Sequence of chain 1.A:
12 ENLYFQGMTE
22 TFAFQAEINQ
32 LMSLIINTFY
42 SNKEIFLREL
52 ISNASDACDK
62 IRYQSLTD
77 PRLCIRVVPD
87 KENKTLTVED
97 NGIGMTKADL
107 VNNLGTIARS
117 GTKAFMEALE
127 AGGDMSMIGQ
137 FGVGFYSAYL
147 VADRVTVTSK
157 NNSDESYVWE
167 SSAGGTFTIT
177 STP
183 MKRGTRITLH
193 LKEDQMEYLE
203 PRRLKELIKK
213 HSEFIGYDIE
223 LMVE

A small-molecule ligand and the protein it binds are described below.
Small molecule (SMILES): CO[C@H]1/C=C\C=C(/C)C(=O)NC2=CC(=O)C(NCCCN(C)C)=C(C[C@@H](C)C[C@H](OC)[C@H](O)[C@@H](C)/C=C(\C)[C@@H]1OC(N)=O)C2=O

Binding-site contacts:
Ligand atom CAF contacts residue ILE99 of chain 1.A at 3.5 Å (hydrophobic).
Ligand atom CBE contacts residue GLY138 of chain 1.A at 3.8 Å.
Ligand atom CBR contacts residue MET101 of chain 1.A at 3.8 Å (hydrophobic).
Ligand atom OBC contacts residue ASN54 of chain 1.A at 3.6 Å.
Ligand atom CAA contacts residue PHE141 of chain 1.A at 3.8 Å (hydrophobic).
Ligand atom CAD contacts residue ASN54 of chain 1.A at 3.5 Å.
Ligand atom NAZ contacts residue GLY138 of chain 1.A at 3.2 Å (h-bond).
Ligand atom OAK contacts residue PHE141 of chain 1.A at 2.8 Å (h-bond).
Ligand atom CBD contacts residue ASP96 of chain 1.A at 3.8 Å.
Ligand atom OAL contacts residue ASP57 of chain 1.A at 3.3 Å.
Ligand atom OAK contacts residue GLY140 of chain 1.A at 3.0 Å (h-bond).
Ligand atom OAN contacts residue LYS61 of chain 1.A at 3.5 Å.
Ligand atom CAF contacts residue ALA58 of chain 1.A at 3.7 Å (hydrophobic).
Ligand atom CAW contacts residue ARG115 of chain 1.A at 3.6 Å.
Ligand atom CAC contacts residue GLY138 of chain 1.A at 3.8 Å.
Ligand atom CAE contacts residue ASN109 of chain 1.A at 3.7 Å.
Ligand atom OAM contacts residue GLY138 of chain 1.A at 2.9 Å (h-bond).
Ligand atom OAJ contacts residue ALA58 of chain 1.A at 3.4 Å.
Ligand atom NAI contacts residue ASP96 of chain 1.A at 2.8 Å (salt-bridge).
Ligand atom CBG contacts residue GLY138 of chain 1.A at 3.2 Å.
Ligand atom CBG contacts residue PHE141 of chain 1.A at 3.8 Å (hydrophobic).
Ligand atom CAF contacts residue ASP57 of chain 1.A at 3.7 Å.
Ligand atom OAK contacts residue GLY138 of chain 1.A at 3.4 Å (h-bond).
Ligand atom NAI contacts residue ALA55 of chain 1.A at 3.7 Å.
Ligand atom CAQ contacts residue MET101 of chain 1.A at 3.7 Å (hydrophobic).
Ligand atom OBA contacts residue ASN54 of chain 1.A at 3.8 Å.
Ligand atom CBD contacts residue ALA58 of chain 1.A at 3.8 Å (hydrophobic).
Ligand atom CAD contacts residue ASP57 of chain 1.A at 3.8 Å.
Ligand atom CBH contacts residue GLY138 of chain 1.A at 3.9 Å.
Ligand atom CAS contacts residue ASN54 of chain 1.A at 3.5 Å.
Ligand atom OAK contacts residue VAL139 of chain 1.A at 3.1 Å.
Ligand atom OAM contacts residue ARG115 of chain 1.A at 3.7 Å.
Ligand atom NAY contacts residue ASP57 of chain 1.A at 3.4 Å (salt-bridge).
Ligand atom OAJ contacts residue THR187 of chain 1.A at 3.5 Å (h-bond).
Ligand atom CAA contacts residue ILE189 of chain 1.A at 3.6 Å (hydrophobic).
Ligand atom CBL contacts residue GLY138 of chain 1.A at 3.7 Å.
Ligand atom CAC contacts residue ASN109 of chain 1.A at 3.6 Å.
Ligand atom CAC contacts residue LEU110 of chain 1.A at 3.7 Å (hydrophobic).
Ligand atom CAT contacts residue ASP57 of chain 1.A at 3.5 Å.
Ligand atom CAA contacts residue MET101 of chain 1.A at 3.7 Å (hydrophobic).